Binding-site contacts:
Ligand atom O5' contacts residue LYS236 of chain 5.A at 3.3 Å.
Ligand atom C4 contacts residue GLY34 of chain 5.A at 3.4 Å.
Ligand atom O2B contacts residue SER75 of chain 5.A at 3.1 Å (h-bond).
Ligand atom O2B contacts residue HIS74 of chain 5.A at 3.4 Å.
Ligand atom N7 contacts residue ILE35 of chain 5.A at 3.5 Å.
Ligand atom N7 contacts residue GLY34 of chain 5.A at 3.4 Å (h-bond).
Ligand atom C2 contacts residue GLY76 of chain 5.A at 3.4 Å.
Ligand atom O1A contacts residue ALA79 of chain 5.A at 2.8 Å (h-bond).
Ligand atom O3G contacts residue LYS159 of chain 1.A at 3.0 Å (salt-bridge).
Ligand atom O2B contacts residue GLY76 of chain 5.A at 2.8 Å (h-bond).
Ligand atom PG contacts residue MG1 of chain 5.B at 3.3 Å.
Ligand atom O1B contacts residue MG1 of chain 5.B at 2.1 Å.
Ligand atom PG contacts residue LYS159 of chain 1.A at 3.6 Å.
Ligand atom C2' contacts residue GLY34 of chain 5.A at 3.3 Å.
Ligand atom O2G contacts residue MG1 of chain 5.B at 2.1 Å.
Ligand atom O3' contacts residue ASN33 of chain 5.A at 3.3 Å (h-bond).
Ligand atom O1G contacts residue SER175 of chain 5.A at 3.3 Å (h-bond).
Ligand atom O1G contacts residue LYS77 of chain 5.A at 2.9 Å (salt-bridge).
Ligand atom O2' contacts residue ILE31 of chain 5.A at 3.6 Å.
Ligand atom N9 contacts residue GLY34 of chain 5.A at 3.0 Å (h-bond).
Ligand atom O2' contacts residue ASN33 of chain 5.A at 2.8 Å (h-bond).
Ligand atom O2' contacts residue GLY34 of chain 5.A at 2.7 Å (h-bond).
Ligand atom O2B contacts residue LYS77 of chain 5.A at 2.7 Å (salt-bridge).
Ligand atom C8 contacts residue GLY34 of chain 5.A at 3.0 Å.
Ligand atom O1G contacts residue HIS74 of chain 5.A at 2.7 Å (h-bond).
Ligand atom O1G contacts residue PRO73 of chain 5.A at 3.4 Å.
Ligand atom PB contacts residue LYS77 of chain 5.A at 3.6 Å.
Ligand atom C5 contacts residue GLY34 of chain 5.A at 3.6 Å.
Ligand atom N6 contacts residue ILE36 of chain 5.A at 2.9 Å (h-bond).
Ligand atom C8 contacts residue ASN33 of chain 5.A at 3.4 Å.
Ligand atom C1' contacts residue GLY34 of chain 5.A at 3.5 Å.
Ligand atom O3A contacts residue GLY76 of chain 5.A at 3.5 Å.
Ligand atom PB contacts residue MG1 of chain 5.B at 3.2 Å.
Ligand atom N7 contacts residue ILE36 of chain 5.A at 2.9 Å (h-bond).
Ligand atom N3B contacts residue MG1 of chain 5.B at 3.2 Å.
Ligand atom O1B contacts residue LYS77 of chain 5.A at 3.5 Å (salt-bridge).
Ligand atom O1A contacts residue THR78 of chain 5.A at 3.5 Å (h-bond).
Ligand atom O2G contacts residue LYS159 of chain 1.A at 3.3 Å (salt-bridge).
Ligand atom N3 contacts residue ALA79 of chain 5.A at 3.5 Å.
Ligand atom O1B contacts residue THR78 of chain 5.A at 2.9 Å (h-bond).

Sequence of chain 1.A:
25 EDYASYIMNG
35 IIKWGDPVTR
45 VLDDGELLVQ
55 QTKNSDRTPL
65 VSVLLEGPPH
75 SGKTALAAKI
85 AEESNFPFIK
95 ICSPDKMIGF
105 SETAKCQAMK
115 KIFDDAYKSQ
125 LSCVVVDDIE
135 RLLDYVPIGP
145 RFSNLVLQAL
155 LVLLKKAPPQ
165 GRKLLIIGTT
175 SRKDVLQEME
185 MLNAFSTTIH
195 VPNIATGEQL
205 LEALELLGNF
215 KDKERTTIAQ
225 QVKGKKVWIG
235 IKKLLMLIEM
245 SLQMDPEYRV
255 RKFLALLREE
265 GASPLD

The protein below binds the small molecule below.
Small molecule (SMILES): Nc1ncnc2c1ncn2[C@@H]1O[C@H](CO[P](=O)(O)O[P](=O)(O)NP(=O)(O)O)[C@@H](O)[C@H]1O

Sequence of chain 5.A:
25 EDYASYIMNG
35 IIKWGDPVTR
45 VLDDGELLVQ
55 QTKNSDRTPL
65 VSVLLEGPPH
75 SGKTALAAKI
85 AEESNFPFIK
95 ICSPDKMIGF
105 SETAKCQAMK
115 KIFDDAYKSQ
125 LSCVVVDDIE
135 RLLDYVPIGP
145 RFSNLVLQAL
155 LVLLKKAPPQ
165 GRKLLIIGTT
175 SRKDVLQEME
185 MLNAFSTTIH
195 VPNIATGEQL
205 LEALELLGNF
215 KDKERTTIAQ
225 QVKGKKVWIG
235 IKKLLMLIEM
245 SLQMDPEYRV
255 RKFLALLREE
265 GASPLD